Binding-site contacts:
Ligand atom C14 contacts residue ALA848 of chain 1.A at 4.1 Å (hydrophobic).
Ligand atom C11 contacts residue ALA848 of chain 1.A at 4.0 Å (hydrophobic).
Ligand atom C20 contacts residue ILE830 of chain 1.A at 3.5 Å (hydrophobic).
Ligand atom C13 contacts residue ALA848 of chain 1.A at 3.7 Å (hydrophobic).
Ligand atom C24 contacts residue TRP826 of chain 1.A at 3.8 Å (hydrophobic).
Ligand atom C2 contacts residue GLN689 of chain 1.A at 3.8 Å.
Ligand atom O2 contacts residue GLN689 of chain 1.A at 3.8 Å.
Ligand atom C9 contacts residue TRP826 of chain 1.A at 3.6 Å (hydrophobic).
Ligand atom C10 contacts residue TRP826 of chain 1.A at 4.0 Å (hydrophobic).
Ligand atom N1 contacts residue TRP826 of chain 1.A at 3.1 Å (h-bond).
Ligand atom C12 contacts residue PHE692 of chain 1.A at 3.8 Å (hydrophobic).
Ligand atom N1 contacts residue PHE829 of chain 1.A at 4.1 Å.
Ligand atom O2 contacts residue TYR833 of chain 1.A at 3.5 Å (h-bond).
Ligand atom C1 contacts residue PHE676 of chain 1.A at 3.7 Å (hydrophobic).
Ligand atom CL1 contacts residue ILE830 of chain 1.A at 3.0 Å.
Ligand atom C16 contacts residue TYR833 of chain 1.A at 4.0 Å (hydrophobic).
Ligand atom C23 contacts residue TYR833 of chain 1.A at 3.8 Å (hydrophobic).
Ligand atom C6 contacts residue PHE692 of chain 1.A at 4.0 Å (hydrophobic).
Ligand atom C21 contacts residue ILE830 of chain 1.A at 3.8 Å (hydrophobic).
Ligand atom C9 contacts residue PHE822 of chain 1.A at 3.6 Å (hydrophobic).
Ligand atom C13 contacts residue PHE692 of chain 1.A at 4.0 Å (hydrophobic).
Ligand atom N2 contacts residue GLN689 of chain 1.A at 3.2 Å (h-bond).
Ligand atom C17 contacts residue TYR833 of chain 1.A at 3.8 Å (hydrophobic).
Ligand atom N2 contacts residue GLU845 of chain 1.A at 3.7 Å.
Ligand atom C6 contacts residue PHE829 of chain 1.A at 4.1 Å (hydrophobic).
Ligand atom C7 contacts residue PHE692 of chain 1.A at 3.8 Å (hydrophobic).
Ligand atom C16 contacts residue GLU845 of chain 1.A at 3.5 Å.
Ligand atom C3 contacts residue ILE785 of chain 1.A at 4.1 Å (hydrophobic).
Ligand atom C10 contacts residue PHE822 of chain 1.A at 3.5 Å (hydrophobic).
Ligand atom C3 contacts residue GLN689 of chain 1.A at 3.5 Å.
Ligand atom C24 contacts residue ILE785 of chain 1.A at 3.8 Å (hydrophobic).
Ligand atom O2 contacts residue GLU845 of chain 1.A at 3.4 Å (salt-bridge).
Ligand atom N1 contacts residue ILE785 of chain 1.A at 3.5 Å.
Ligand atom C15 contacts residue GLN689 of chain 1.A at 3.9 Å.
Ligand atom C4 contacts residue PHE829 of chain 1.A at 3.5 Å (hydrophobic).
Ligand atom C5 contacts residue PHE829 of chain 1.A at 3.9 Å (hydrophobic).
Ligand atom C7 contacts residue TRP826 of chain 1.A at 3.9 Å (hydrophobic).
Ligand atom C3 contacts residue PHE692 of chain 1.A at 3.5 Å (hydrophobic).
Ligand atom C1 contacts residue GLN689 of chain 1.A at 3.8 Å.
Ligand atom C8 contacts residue TRP826 of chain 1.A at 3.3 Å (hydrophobic).

This protein binds this small molecule.
Small molecule (SMILES): CC(C)(Cc1ccc2ccccc2c1)NC[C@@H](O)COc1cccc(Cl)c1C#N

Sequence of chain 1.A:
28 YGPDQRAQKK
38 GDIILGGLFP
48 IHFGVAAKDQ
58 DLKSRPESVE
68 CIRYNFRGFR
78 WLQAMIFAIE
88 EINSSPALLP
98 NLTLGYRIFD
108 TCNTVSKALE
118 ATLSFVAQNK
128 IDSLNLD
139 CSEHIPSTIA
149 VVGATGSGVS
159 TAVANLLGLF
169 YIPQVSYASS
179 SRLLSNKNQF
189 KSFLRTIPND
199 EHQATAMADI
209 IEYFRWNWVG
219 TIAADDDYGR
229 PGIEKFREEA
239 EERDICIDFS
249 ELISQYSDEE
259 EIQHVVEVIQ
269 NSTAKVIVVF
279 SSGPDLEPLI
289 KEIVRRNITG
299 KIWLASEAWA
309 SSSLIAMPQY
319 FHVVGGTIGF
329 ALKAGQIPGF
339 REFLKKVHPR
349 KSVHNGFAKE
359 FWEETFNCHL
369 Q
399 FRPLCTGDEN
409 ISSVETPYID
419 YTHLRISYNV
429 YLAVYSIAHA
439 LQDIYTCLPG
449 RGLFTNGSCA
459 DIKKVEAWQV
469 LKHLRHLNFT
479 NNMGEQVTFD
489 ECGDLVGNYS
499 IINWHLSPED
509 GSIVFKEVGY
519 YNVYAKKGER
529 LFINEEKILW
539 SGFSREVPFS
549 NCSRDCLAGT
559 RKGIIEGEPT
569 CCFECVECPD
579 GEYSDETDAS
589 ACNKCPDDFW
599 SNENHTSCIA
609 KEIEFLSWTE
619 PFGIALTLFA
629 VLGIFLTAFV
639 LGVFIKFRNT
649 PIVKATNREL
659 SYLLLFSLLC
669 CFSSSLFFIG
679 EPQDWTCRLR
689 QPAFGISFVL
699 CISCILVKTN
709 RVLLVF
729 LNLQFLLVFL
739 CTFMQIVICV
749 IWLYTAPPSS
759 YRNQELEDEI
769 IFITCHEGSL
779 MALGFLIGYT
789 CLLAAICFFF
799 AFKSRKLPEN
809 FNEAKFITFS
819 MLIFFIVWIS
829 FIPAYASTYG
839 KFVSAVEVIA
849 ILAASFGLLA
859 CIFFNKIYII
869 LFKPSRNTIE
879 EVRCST